Sequence of chain 1.E:
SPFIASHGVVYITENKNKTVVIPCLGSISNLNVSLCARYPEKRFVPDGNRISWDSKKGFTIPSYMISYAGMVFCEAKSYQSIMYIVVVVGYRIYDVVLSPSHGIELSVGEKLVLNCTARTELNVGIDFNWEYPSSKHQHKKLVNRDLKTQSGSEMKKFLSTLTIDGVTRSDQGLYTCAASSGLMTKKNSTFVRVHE

Binding-site contacts:
Ligand atom C7 contacts residue ASN24 of chain 1.E at 4.2 Å.
Ligand atom C3 contacts residue ASN24 of chain 1.E at 3.8 Å.
Ligand atom C5 contacts residue ASN24 of chain 1.E at 3.4 Å.
Ligand atom C7 contacts residue ARG57 of chain 1.E at 4.0 Å.
Ligand atom N2 contacts residue ARG57 of chain 1.E at 4.3 Å.
Ligand atom C8 contacts residue ARG57 of chain 1.E at 3.5 Å.
Ligand atom O5 contacts residue ASN24 of chain 1.E at 2.4 Å (h-bond).
Ligand atom O7 contacts residue ARG57 of chain 1.E at 4.4 Å.
Ligand atom C2 contacts residue ARG57 of chain 1.E at 4.3 Å.
Ligand atom C2 contacts residue ASN24 of chain 1.E at 2.7 Å.
Ligand atom C4 contacts residue ASN24 of chain 1.E at 4.2 Å.
Ligand atom N2 contacts residue ASN24 of chain 1.E at 3.0 Å (h-bond).
Ligand atom C1 contacts residue ASN24 of chain 1.E at 1.4 Å.

The small molecule below binds the protein below.
Small molecule (SMILES): CC(=O)N[C@@H]1[C@@H](O)[C@H](O)[C@@H](CO)O[C@H]1O